Sequence of chain 4.D:
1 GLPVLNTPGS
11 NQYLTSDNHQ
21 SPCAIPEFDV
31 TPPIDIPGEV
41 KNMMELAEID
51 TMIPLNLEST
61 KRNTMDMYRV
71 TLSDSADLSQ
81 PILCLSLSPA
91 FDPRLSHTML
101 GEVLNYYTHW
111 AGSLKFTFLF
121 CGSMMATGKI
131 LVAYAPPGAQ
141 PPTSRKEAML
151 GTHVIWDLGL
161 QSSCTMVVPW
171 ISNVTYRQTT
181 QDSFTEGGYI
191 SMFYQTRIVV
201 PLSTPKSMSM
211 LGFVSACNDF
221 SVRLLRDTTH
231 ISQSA

Binding-site contacts:
Ligand atom C6C contacts residue VAL198 of chain 3.B at 3.9 Å (hydrophobic).
Ligand atom C4C contacts residue VAL198 of chain 3.B at 3.8 Å (hydrophobic).
Ligand atom C5B contacts residue LEU240 of chain 3.B at 3.5 Å (hydrophobic).
Ligand atom C7C contacts residue TYR158 of chain 3.B at 3.8 Å (hydrophobic).
Ligand atom C6C contacts residue PHE237 of chain 3.B at 3.9 Å (hydrophobic).
Ligand atom C5 contacts residue TYR111 of chain 3.B at 3.8 Å (hydrophobic).
Ligand atom O1B contacts residue PHE133 of chain 3.B at 3.9 Å.
Ligand atom C4C contacts residue PHE237 of chain 3.B at 3.6 Å (hydrophobic).
Ligand atom C2A contacts residue TYR158 of chain 3.B at 3.9 Å (hydrophobic).
Ligand atom C5A contacts residue ILE156 of chain 3.B at 3.2 Å (hydrophobic).
Ligand atom C4B contacts residue ILE193 of chain 3.B at 3.8 Å (hydrophobic).
Ligand atom C2B contacts residue VAL195 of chain 3.B at 3.9 Å (hydrophobic).
Ligand atom O1A contacts residue PHE135 of chain 3.B at 3.8 Å.
Ligand atom C5B contacts residue ILE193 of chain 3.B at 3.9 Å (hydrophobic).
Ligand atom O1 contacts residue TYR111 of chain 3.B at 3.5 Å.
Ligand atom C4A contacts residue ILE182 of chain 3.B at 3.9 Å (hydrophobic).
Ligand atom N3A contacts residue TYR158 of chain 3.B at 3.7 Å.
Ligand atom O1 contacts residue TYR204 of chain 3.B at 3.6 Å.
Ligand atom C2A contacts residue ILE193 of chain 3.B at 3.9 Å (hydrophobic).
Ligand atom C31 contacts residue PHE237 of chain 3.B at 3.8 Å (hydrophobic).
Ligand atom N2 contacts residue TYR204 of chain 3.B at 3.8 Å.
Ligand atom N3A contacts residue PRO180 of chain 3.B at 3.7 Å.
Ligand atom C4 contacts residue PHE237 of chain 3.B at 3.1 Å (hydrophobic).
Ligand atom C2B contacts residue TYR158 of chain 3.B at 3.5 Å (hydrophobic).
Ligand atom C5C contacts residue VAL195 of chain 3.B at 3.8 Å (hydrophobic).
Ligand atom C3 contacts residue PHE237 of chain 3.B at 3.7 Å (hydrophobic).
Ligand atom O1B contacts residue ILE109 of chain 3.B at 3.8 Å.
Ligand atom C4 contacts residue TYR111 of chain 3.B at 3.6 Å (hydrophobic).
Ligand atom C4B contacts residue TYR158 of chain 3.B at 3.8 Å (hydrophobic).
Ligand atom N3A contacts residue ALA24 of chain 3.D at 3.9 Å.
Ligand atom C31 contacts residue TYR111 of chain 3.B at 3.7 Å (hydrophobic).
Ligand atom C3 contacts residue TYR111 of chain 3.B at 3.2 Å (hydrophobic).
Ligand atom C2C contacts residue PHE237 of chain 3.B at 3.8 Å (hydrophobic).
Ligand atom N2 contacts residue TYR111 of chain 3.B at 3.1 Å.
Ligand atom C6B contacts residue PHE133 of chain 3.B at 3.5 Å (hydrophobic).
Ligand atom C4A contacts residue SER181 of chain 3.B at 3.8 Å.
Ligand atom C5A contacts residue ILE182 of chain 3.B at 3.5 Å (hydrophobic).
Ligand atom O1 contacts residue PHE129 of chain 3.B at 3.8 Å.
Ligand atom C4A contacts residue PRO180 of chain 3.B at 3.3 Å (hydrophobic).
Ligand atom C3B contacts residue TYR158 of chain 3.B at 3.4 Å (hydrophobic).

A protein and the small-molecule ligand that binds it are described below.
Small molecule (SMILES): Cc1cc(CCCCCCCOc2ccc(C3=NCCO3)cc2)on1

Sequence of chain 3.D:
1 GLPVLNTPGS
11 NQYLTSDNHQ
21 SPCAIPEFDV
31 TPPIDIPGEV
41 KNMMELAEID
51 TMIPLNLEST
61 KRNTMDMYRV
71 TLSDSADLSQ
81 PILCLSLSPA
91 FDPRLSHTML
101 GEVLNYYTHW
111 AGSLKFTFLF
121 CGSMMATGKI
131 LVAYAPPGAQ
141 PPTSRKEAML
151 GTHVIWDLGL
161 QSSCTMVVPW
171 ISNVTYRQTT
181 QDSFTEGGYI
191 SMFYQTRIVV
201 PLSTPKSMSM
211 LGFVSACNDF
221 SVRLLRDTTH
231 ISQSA

Sequence of chain 3.B:
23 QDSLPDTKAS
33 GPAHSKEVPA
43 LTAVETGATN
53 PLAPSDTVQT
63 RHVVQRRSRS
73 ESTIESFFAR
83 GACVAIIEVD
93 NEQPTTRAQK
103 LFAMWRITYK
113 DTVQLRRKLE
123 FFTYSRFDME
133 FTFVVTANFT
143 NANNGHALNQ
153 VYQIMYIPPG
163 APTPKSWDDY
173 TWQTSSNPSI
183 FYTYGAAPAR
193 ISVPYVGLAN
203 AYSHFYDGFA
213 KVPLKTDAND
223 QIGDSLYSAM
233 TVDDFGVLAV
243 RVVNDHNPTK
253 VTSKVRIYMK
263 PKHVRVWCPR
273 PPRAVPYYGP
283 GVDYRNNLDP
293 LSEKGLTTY